Sequence of chain 1.A:
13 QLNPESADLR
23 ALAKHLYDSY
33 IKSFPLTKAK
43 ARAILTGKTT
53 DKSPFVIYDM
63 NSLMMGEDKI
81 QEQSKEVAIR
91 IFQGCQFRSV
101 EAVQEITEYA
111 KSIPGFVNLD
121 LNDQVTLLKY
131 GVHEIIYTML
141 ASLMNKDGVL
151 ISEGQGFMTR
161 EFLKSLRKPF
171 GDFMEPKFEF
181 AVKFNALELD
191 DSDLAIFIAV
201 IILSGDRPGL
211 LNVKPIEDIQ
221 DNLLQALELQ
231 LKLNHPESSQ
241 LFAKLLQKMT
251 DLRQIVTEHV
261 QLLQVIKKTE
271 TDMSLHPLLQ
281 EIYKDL

This protein binds this small molecule.
Small molecule (SMILES): CCCOc1ccc(C[C@H](CC)C(=O)O)cc1CNC(=O)c1ccc(C23CC4CC(CC(C4)C2)C3)cc1

Binding-site contacts:
Ligand atom C4 contacts residue PHE92 of chain 1.A at 3.3 Å (hydrophobic).
Ligand atom N35 contacts residue CYS95 of chain 1.A at 3.4 Å (h-bond).
Ligand atom O34 contacts residue TYR137 of chain 1.A at 3.8 Å.
Ligand atom C14 contacts residue ILE151 of chain 1.A at 3.8 Å (hydrophobic).
Ligand atom C2 contacts residue SER99 of chain 1.A at 3.5 Å.
Ligand atom C4 contacts residue HIS259 of chain 1.A at 3.6 Å.
Ligand atom C3 contacts residue HIS259 of chain 1.A at 3.4 Å.
Ligand atom O34 contacts residue TYR283 of chain 1.A at 2.9 Å (h-bond).
Ligand atom C6 contacts residue CYS95 of chain 1.A at 3.8 Å (hydrophobic).
Ligand atom O36 contacts residue ILE151 of chain 1.A at 3.8 Å.
Ligand atom O34 contacts residue SER99 of chain 1.A at 3.6 Å (h-bond).
Ligand atom C24 contacts residue ARG90 of chain 1.A at 3.7 Å.
Ligand atom C23 contacts residue LEU65 of chain 1.A at 3.7 Å (hydrophobic).
Ligand atom C8 contacts residue CYS95 of chain 1.A at 3.5 Å (hydrophobic).
Ligand atom C2 contacts residue CYS95 of chain 1.A at 3.9 Å (hydrophobic).
Ligand atom O33 contacts residue CYS95 of chain 1.A at 3.3 Å (h-bond).
Ligand atom C10 contacts residue MET174 of chain 1.A at 3.2 Å (hydrophobic).
Ligand atom C5 contacts residue TYR137 of chain 1.A at 3.7 Å (hydrophobic).
Ligand atom C10 contacts residue CYS95 of chain 1.A at 3.7 Å (hydrophobic).
Ligand atom C25 contacts residue ARG90 of chain 1.A at 3.7 Å.
Ligand atom C11 contacts residue MET174 of chain 1.A at 3.8 Å (hydrophobic).
Ligand atom C15 contacts residue SER152 of chain 1.A at 4.0 Å.
Ligand atom C7 contacts residue SER99 of chain 1.A at 3.9 Å.
Ligand atom C19 contacts residue ILE151 of chain 1.A at 3.6 Å (hydrophobic).
Ligand atom C3 contacts residue TYR137 of chain 1.A at 3.9 Å (hydrophobic).
Ligand atom O34 contacts residue HIS133 of chain 1.A at 3.6 Å (h-bond).
Ligand atom O33 contacts residue SER99 of chain 1.A at 2.5 Å (h-bond).
Ligand atom C5 contacts residue SER99 of chain 1.A at 3.4 Å.
Ligand atom C9 contacts residue CYS95 of chain 1.A at 3.4 Å (hydrophobic).
Ligand atom C21 contacts residue MET158 of chain 1.A at 3.6 Å (hydrophobic).
Ligand atom C22 contacts residue LEU65 of chain 1.A at 3.6 Å (hydrophobic).
Ligand atom C19 contacts residue CYS95 of chain 1.A at 4.0 Å (hydrophobic).
Ligand atom C25 contacts residue ILE91 of chain 1.A at 3.6 Å (hydrophobic).
Ligand atom C12 contacts residue ARG98 of chain 1.A at 3.8 Å.
Ligand atom C21 contacts residue ILE151 of chain 1.A at 3.6 Å (hydrophobic).
Ligand atom C7 contacts residue CYS95 of chain 1.A at 3.6 Å (hydrophobic).
Ligand atom C24 contacts residue ILE91 of chain 1.A at 4.0 Å (hydrophobic).
Ligand atom O36 contacts residue ARG98 of chain 1.A at 3.6 Å.
Ligand atom C1 contacts residue SER99 of chain 1.A at 3.0 Å.
Ligand atom O33 contacts residue GLN96 of chain 1.A at 3.8 Å.